Sequence of chain 1.AB:
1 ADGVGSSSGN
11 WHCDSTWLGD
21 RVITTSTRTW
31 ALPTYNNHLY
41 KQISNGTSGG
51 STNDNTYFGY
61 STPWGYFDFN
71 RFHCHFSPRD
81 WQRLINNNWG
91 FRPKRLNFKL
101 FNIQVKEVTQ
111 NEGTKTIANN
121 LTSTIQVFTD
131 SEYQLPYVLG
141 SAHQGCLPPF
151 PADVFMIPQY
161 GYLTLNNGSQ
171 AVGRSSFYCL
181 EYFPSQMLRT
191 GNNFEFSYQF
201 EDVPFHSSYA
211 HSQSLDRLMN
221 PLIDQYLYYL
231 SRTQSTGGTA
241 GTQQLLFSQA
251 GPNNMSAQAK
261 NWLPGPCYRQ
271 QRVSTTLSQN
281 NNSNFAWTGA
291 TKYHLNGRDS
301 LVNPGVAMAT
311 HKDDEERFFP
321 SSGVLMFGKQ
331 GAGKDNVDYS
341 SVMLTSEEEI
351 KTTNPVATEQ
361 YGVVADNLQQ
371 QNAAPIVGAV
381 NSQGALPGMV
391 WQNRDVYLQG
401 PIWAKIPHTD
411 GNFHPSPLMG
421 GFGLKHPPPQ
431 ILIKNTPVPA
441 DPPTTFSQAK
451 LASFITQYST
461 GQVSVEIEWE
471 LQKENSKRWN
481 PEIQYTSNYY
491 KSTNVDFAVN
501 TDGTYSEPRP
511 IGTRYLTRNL

A protein and the small-molecule ligand that binds it are described below.
Small molecule (SMILES): Nc1ccn([C@H]2C[C@H](O)[C@@H](COP(=O)(O)O)O2)c(=O)n1

Binding-site contacts:
Ligand atom C4' contacts residue DA1 of chain 1.JF at 3.9 Å.
Ligand atom C1' contacts residue VAL203 of chain 1.AB at 4.1 Å (hydrophobic).
Ligand atom C1' contacts residue PRO204 of chain 1.AB at 3.7 Å (hydrophobic).
Ligand atom C5 contacts residue ARG92 of chain 1.AB at 4.3 Å.
Ligand atom N1 contacts residue ARG92 of chain 1.AB at 4.0 Å.
Ligand atom C3' contacts residue DA1 of chain 1.JF at 2.6 Å.
Ligand atom C6 contacts residue PHE205 of chain 1.AB at 4.4 Å (hydrophobic).
Ligand atom C5 contacts residue PHE205 of chain 1.AB at 4.2 Å (hydrophobic).
Ligand atom C4 contacts residue ARG92 of chain 1.AB at 4.4 Å.
Ligand atom O4' contacts residue ARG92 of chain 1.AB at 4.2 Å.
Ligand atom C2' contacts residue PRO204 of chain 1.AB at 4.3 Å (hydrophobic).
Ligand atom C6 contacts residue ARG92 of chain 1.AB at 4.0 Å.
Ligand atom O5' contacts residue ASP202 of chain 1.AB at 4.4 Å.
Ligand atom C2' contacts residue DA1 of chain 1.JF at 3.3 Å.
Ligand atom C5' contacts residue ASP202 of chain 1.AB at 4.0 Å.
Ligand atom O4' contacts residue PRO204 of chain 1.AB at 3.6 Å (h-bond).
Ligand atom C1' contacts residue ARG92 of chain 1.AB at 4.4 Å.
Ligand atom C4' contacts residue VAL203 of chain 1.AB at 4.2 Å (hydrophobic).
Ligand atom O4' contacts residue VAL203 of chain 1.AB at 3.6 Å.
Ligand atom C5' contacts residue PRO204 of chain 1.AB at 4.3 Å (hydrophobic).
Ligand atom O3' contacts residue DA1 of chain 1.JF at 1.6 Å.
Ligand atom C4' contacts residue PRO204 of chain 1.AB at 3.6 Å (hydrophobic).
Ligand atom C2 contacts residue ARG92 of chain 1.AB at 4.3 Å.